Binding-site contacts:
Ligand atom C1 contacts residue ASN361 of chain 1.B at 1.4 Å.
Ligand atom C7 contacts residue ASN361 of chain 1.B at 3.0 Å.
Ligand atom C8 contacts residue ASN361 of chain 1.B at 4.0 Å.
Ligand atom N2 contacts residue ASN361 of chain 1.B at 3.0 Å (h-bond).
Ligand atom O7 contacts residue ASN361 of chain 1.B at 2.8 Å (h-bond).
Ligand atom C8 contacts residue SER362 of chain 1.B at 4.4 Å.
Ligand atom C2 contacts residue ASN361 of chain 1.B at 2.6 Å.
Ligand atom C8 contacts residue THR363 of chain 1.B at 3.8 Å.
Ligand atom C4 contacts residue ASN361 of chain 1.B at 4.3 Å.
Ligand atom C3 contacts residue ASN361 of chain 1.B at 3.9 Å.
Ligand atom O5 contacts residue ASN361 of chain 1.B at 2.3 Å (h-bond).
Ligand atom C5 contacts residue ASN361 of chain 1.B at 3.6 Å.

A small-molecule ligand and the protein it binds are described below.
Small molecule (SMILES): CC(=O)N[C@H]1[C@H](O[C@H]2[C@H](O)[C@@H](NC(C)=O)CO[C@@H]2CO[C@@H]2O[C@@H](C)[C@@H](O)[C@@H](O)[C@@H]2O)O[C@H](CO)[C@@H](O[C@@H]2O[C@H](CO[C@H]3O[C@H](CO)[C@@H](O)[C@H](O)[C@@H]3O)[C@@H](O)[C@H](O[C@H]3O[C@H](CO)[C@@H](O)[C@H](O)[C@@H]3O)[C@@H]2O)[C@@H]1O

Sequence of chain 1.B:
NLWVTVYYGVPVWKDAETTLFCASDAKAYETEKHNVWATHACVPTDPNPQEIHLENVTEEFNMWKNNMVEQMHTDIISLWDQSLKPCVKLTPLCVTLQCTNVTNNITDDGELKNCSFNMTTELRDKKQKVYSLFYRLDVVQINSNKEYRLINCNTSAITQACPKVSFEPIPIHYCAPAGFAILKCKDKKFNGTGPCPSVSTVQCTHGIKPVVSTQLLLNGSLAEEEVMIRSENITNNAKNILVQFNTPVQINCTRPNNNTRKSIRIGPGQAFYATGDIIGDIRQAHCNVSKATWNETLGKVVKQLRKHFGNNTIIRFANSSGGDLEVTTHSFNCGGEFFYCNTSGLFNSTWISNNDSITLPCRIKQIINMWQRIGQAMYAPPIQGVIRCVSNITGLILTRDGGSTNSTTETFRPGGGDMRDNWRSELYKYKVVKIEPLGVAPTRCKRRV